Sequence of chain 1.A:
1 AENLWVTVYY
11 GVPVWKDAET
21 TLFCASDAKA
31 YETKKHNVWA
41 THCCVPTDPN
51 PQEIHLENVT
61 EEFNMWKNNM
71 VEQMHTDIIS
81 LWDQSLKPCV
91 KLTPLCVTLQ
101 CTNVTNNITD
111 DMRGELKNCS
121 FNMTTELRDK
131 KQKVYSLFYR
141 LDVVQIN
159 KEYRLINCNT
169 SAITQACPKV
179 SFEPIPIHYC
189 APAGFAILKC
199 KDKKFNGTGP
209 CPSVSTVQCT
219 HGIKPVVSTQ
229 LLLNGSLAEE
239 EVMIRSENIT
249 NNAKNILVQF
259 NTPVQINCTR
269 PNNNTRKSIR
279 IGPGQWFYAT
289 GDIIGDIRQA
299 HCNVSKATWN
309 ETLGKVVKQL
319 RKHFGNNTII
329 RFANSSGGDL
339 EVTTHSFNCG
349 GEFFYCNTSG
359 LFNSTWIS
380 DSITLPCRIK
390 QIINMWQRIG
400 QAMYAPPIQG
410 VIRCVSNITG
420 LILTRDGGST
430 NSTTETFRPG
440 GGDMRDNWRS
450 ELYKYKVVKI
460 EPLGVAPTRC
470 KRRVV

This protein binds this small molecule.
Small molecule (SMILES): CC(=O)N[C@@H]1[C@@H](O)[C@H](O)[C@@H](CO)O[C@H]1O

Binding-site contacts:
Ligand atom C7 contacts residue ASN103 of chain 1.A at 3.4 Å.
Ligand atom C5 contacts residue ASN103 of chain 1.A at 3.8 Å.
Ligand atom O5 contacts residue LYS117 of chain 1.A at 3.9 Å.
Ligand atom C8 contacts residue ASN103 of chain 1.A at 4.1 Å.
Ligand atom O7 contacts residue ASN103 of chain 1.A at 3.5 Å (h-bond).
Ligand atom O6 contacts residue LYS117 of chain 1.A at 4.1 Å.
Ligand atom C7 contacts residue THR105 of chain 1.A at 4.5 Å.
Ligand atom C1 contacts residue LYS117 of chain 1.A at 4.5 Å.
Ligand atom C1 contacts residue ASN103 of chain 1.A at 1.5 Å.
Ligand atom O5 contacts residue ASN103 of chain 1.A at 2.5 Å (h-bond).
Ligand atom C4 contacts residue ASN103 of chain 1.A at 4.4 Å.
Ligand atom N2 contacts residue ASN103 of chain 1.A at 2.9 Å (h-bond).
Ligand atom C8 contacts residue THR105 of chain 1.A at 3.9 Å.
Ligand atom C2 contacts residue ASN103 of chain 1.A at 2.5 Å.
Ligand atom C3 contacts residue ASN103 of chain 1.A at 3.9 Å.
Ligand atom O7 contacts residue THR105 of chain 1.A at 4.3 Å.